The small molecule below binds the protein below.
Small molecule (SMILES): CC(=O)N[C@@H]1[C@@H](O)[C@H](O)[C@@H](CO)O[C@H]1O

Sequence of chain 34.E:
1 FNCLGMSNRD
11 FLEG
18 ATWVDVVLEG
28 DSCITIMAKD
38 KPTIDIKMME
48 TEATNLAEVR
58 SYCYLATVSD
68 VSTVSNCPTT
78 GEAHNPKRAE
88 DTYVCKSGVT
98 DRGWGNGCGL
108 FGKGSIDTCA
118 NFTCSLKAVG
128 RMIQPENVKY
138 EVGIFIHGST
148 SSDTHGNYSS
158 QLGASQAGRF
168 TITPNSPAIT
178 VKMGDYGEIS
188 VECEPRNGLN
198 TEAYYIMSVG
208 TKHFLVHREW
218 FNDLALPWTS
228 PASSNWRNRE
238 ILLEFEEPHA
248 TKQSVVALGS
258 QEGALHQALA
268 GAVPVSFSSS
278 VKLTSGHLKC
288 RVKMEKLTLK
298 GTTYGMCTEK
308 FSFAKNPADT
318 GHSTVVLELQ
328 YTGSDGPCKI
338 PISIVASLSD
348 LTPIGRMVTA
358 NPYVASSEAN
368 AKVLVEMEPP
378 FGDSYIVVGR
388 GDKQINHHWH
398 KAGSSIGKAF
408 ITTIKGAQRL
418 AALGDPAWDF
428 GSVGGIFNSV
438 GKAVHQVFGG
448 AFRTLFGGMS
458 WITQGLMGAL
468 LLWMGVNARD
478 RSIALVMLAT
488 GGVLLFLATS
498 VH

Binding-site contacts:
Ligand atom N2 contacts residue ASN154 of chain 34.E at 2.8 Å (h-bond).
Ligand atom C2 contacts residue ASN154 of chain 34.E at 2.5 Å.
Ligand atom O6 contacts residue SER157 of chain 34.E at 4.2 Å.
Ligand atom O5 contacts residue ASN154 of chain 34.E at 2.4 Å (h-bond).
Ligand atom O5 contacts residue SER157 of chain 34.E at 4.0 Å.
Ligand atom C1 contacts residue SER157 of chain 34.E at 4.3 Å.
Ligand atom C3 contacts residue ASN154 of chain 34.E at 3.8 Å.
Ligand atom C1 contacts residue SER156 of chain 34.E at 4.0 Å.
Ligand atom C1 contacts residue ASN154 of chain 34.E at 1.4 Å.
Ligand atom C7 contacts residue ASN154 of chain 34.E at 3.3 Å.
Ligand atom C4 contacts residue ASN154 of chain 34.E at 4.2 Å.
Ligand atom O7 contacts residue ASN154 of chain 34.E at 3.5 Å (h-bond).
Ligand atom C5 contacts residue ASN154 of chain 34.E at 3.6 Å.
Ligand atom C8 contacts residue ASN154 of chain 34.E at 3.7 Å.